Sequence of chain 1.B:
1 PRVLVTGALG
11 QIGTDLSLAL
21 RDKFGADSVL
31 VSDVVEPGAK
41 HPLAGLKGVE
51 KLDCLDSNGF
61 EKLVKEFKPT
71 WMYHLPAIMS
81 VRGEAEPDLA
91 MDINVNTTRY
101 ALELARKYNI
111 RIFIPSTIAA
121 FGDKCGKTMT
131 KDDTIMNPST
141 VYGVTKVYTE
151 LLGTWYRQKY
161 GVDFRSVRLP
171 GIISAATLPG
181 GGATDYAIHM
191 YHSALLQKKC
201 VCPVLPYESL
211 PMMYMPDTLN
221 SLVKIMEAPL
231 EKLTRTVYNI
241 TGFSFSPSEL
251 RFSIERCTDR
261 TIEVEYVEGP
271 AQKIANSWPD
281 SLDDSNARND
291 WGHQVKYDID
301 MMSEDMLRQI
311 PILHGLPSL

A small-molecule ligand and the protein it binds are described below.
Small molecule (SMILES): C[C@H](O)[C@H](N)C(=O)O

Binding-site contacts:
Ligand atom CG2 contacts residue THR117 of chain 1.B at 3.3 Å.
Ligand atom C contacts residue TRP278 of chain 1.B at 3.5 Å (hydrophobic).
Ligand atom N contacts residue NAD1 of chain 1.J at 3.7 Å.
Ligand atom O contacts residue TYR142 of chain 1.B at 3.3 Å.
Ligand atom C contacts residue MET79 of chain 1.B at 3.7 Å (hydrophobic).
Ligand atom N contacts residue MET79 of chain 1.B at 3.2 Å.
Ligand atom O contacts residue MET79 of chain 1.B at 3.4 Å.
Ligand atom O contacts residue SER80 of chain 1.B at 2.7 Å (h-bond).
Ligand atom CB contacts residue MET79 of chain 1.B at 4.5 Å (hydrophobic).
Ligand atom OXT contacts residue SER80 of chain 1.B at 3.2 Å (h-bond).
Ligand atom CB contacts residue THR117 of chain 1.B at 3.3 Å.
Ligand atom N contacts residue THR184 of chain 1.B at 3.6 Å (h-bond).
Ligand atom CB contacts residue NAD1 of chain 1.J at 3.9 Å.
Ligand atom CG2 contacts residue ILE118 of chain 1.B at 3.8 Å (hydrophobic).
Ligand atom CG2 contacts residue GLY171 of chain 1.B at 4.3 Å.
Ligand atom OXT contacts residue ACT1 of chain 1.L at 3.6 Å (h-bond).
Ligand atom O contacts residue TRP278 of chain 1.B at 4.0 Å.
Ligand atom CA contacts residue TRP278 of chain 1.B at 4.2 Å (hydrophobic).
Ligand atom CA contacts residue NAD1 of chain 1.J at 4.1 Å.
Ligand atom OG1 contacts residue THR117 of chain 1.B at 2.7 Å (h-bond).
Ligand atom C contacts residue SER80 of chain 1.B at 3.3 Å.
Ligand atom CA contacts residue TYR142 of chain 1.B at 4.0 Å (hydrophobic).
Ligand atom CG2 contacts residue PRO170 of chain 1.B at 4.2 Å (hydrophobic).
Ligand atom CB contacts residue TRP278 of chain 1.B at 3.8 Å (hydrophobic).
Ligand atom C contacts residue ALA183 of chain 1.B at 3.9 Å (hydrophobic).
Ligand atom CG2 contacts residue NAD1 of chain 1.J at 3.8 Å.
Ligand atom O contacts residue ACT1 of chain 1.L at 3.5 Å (h-bond).
Ligand atom C contacts residue TYR142 of chain 1.B at 4.1 Å (hydrophobic).
Ligand atom OG1 contacts residue MET79 of chain 1.B at 4.4 Å.
Ligand atom CA contacts residue MET79 of chain 1.B at 3.2 Å (hydrophobic).
Ligand atom C contacts residue ACT1 of chain 1.L at 3.7 Å.
Ligand atom CB contacts residue TYR142 of chain 1.B at 3.6 Å (hydrophobic).
Ligand atom OG1 contacts residue TYR142 of chain 1.B at 2.5 Å (h-bond).
Ligand atom OXT contacts residue TRP278 of chain 1.B at 3.0 Å.
Ligand atom O contacts residue ALA183 of chain 1.B at 4.4 Å.
Ligand atom OXT contacts residue THR184 of chain 1.B at 3.9 Å.
Ligand atom CG2 contacts residue TRP278 of chain 1.B at 3.8 Å (hydrophobic).
Ligand atom OG1 contacts residue NAD1 of chain 1.J at 3.0 Å.
Ligand atom OXT contacts residue ALA183 of chain 1.B at 2.8 Å.